Binding-site contacts:
Ligand atom C15 contacts residue PHE62 of chain 1.E at 3.7 Å (hydrophobic).
Ligand atom O34 contacts residue PHE166 of chain 1.E at 3.4 Å (h-bond).
Ligand atom O29 contacts residue GLY110 of chain 1.E at 3.5 Å (h-bond).
Ligand atom O33 contacts residue LEU58 of chain 1.E at 3.4 Å.
Ligand atom C2 contacts residue PHE118 of chain 1.E at 3.8 Å (hydrophobic).
Ligand atom C25 contacts residue ARG111 of chain 1.E at 3.5 Å.
Ligand atom C8 contacts residue ILE99 of chain 1.E at 3.7 Å (hydrophobic).
Ligand atom C46 contacts residue PHE62 of chain 1.E at 4.0 Å (hydrophobic).
Ligand atom C24 contacts residue ARG111 of chain 1.E at 3.9 Å.
Ligand atom N17 contacts residue PHE62 of chain 1.E at 3.9 Å.
Ligand atom C9 contacts residue ILE99 of chain 1.E at 3.8 Å (hydrophobic).
Ligand atom C24 contacts residue GLY110 of chain 1.E at 4.0 Å.
Ligand atom C1 contacts residue PHE118 of chain 1.E at 3.8 Å (hydrophobic).
Ligand atom C34 contacts residue PHE166 of chain 1.E at 3.6 Å (hydrophobic).
Ligand atom O29 contacts residue ASN108 of chain 1.E at 3.0 Å (h-bond).
Ligand atom C21 contacts residue PHE66 of chain 1.E at 3.5 Å (hydrophobic).
Ligand atom N27 contacts residue ASN108 of chain 1.E at 3.2 Å (h-bond).
Ligand atom C16 contacts residue PHE62 of chain 1.E at 3.5 Å (hydrophobic).
Ligand atom CL1 contacts residue ALA117 of chain 1.E at 3.9 Å.
Ligand atom N27 contacts residue GLY110 of chain 1.E at 3.7 Å.
Ligand atom CL1 contacts residue PHE62 of chain 1.E at 3.6 Å.
Ligand atom C18 contacts residue LEU103 of chain 1.E at 3.9 Å (hydrophobic).
Ligand atom C6 contacts residue PHE62 of chain 1.E at 3.6 Å (hydrophobic).
Ligand atom C18 contacts residue ARG111 of chain 1.E at 4.0 Å.
Ligand atom C45 contacts residue PHE62 of chain 1.E at 3.8 Å (hydrophobic).
Ligand atom C41 contacts residue ARG65 of chain 1.E at 3.7 Å.
Ligand atom C44 contacts residue PHE62 of chain 1.E at 4.0 Å (hydrophobic).
Ligand atom O28 contacts residue ASN108 of chain 1.E at 3.7 Å.
Ligand atom C26 contacts residue ASN108 of chain 1.E at 3.9 Å.
Ligand atom C1 contacts residue PHE62 of chain 1.E at 3.9 Å (hydrophobic).
Ligand atom CL1 contacts residue PHE118 of chain 1.E at 3.8 Å.
Ligand atom C6 contacts residue ALA114 of chain 1.E at 3.6 Å (hydrophobic).
Ligand atom O29 contacts residue PHE166 of chain 1.E at 3.5 Å.
Ligand atom S28 contacts residue ASN108 of chain 1.E at 3.5 Å (h-bond).
Ligand atom C38 contacts residue ARG65 of chain 1.E at 3.6 Å.
Ligand atom C22 contacts residue PHE66 of chain 1.E at 3.9 Å (hydrophobic).
Ligand atom C44 contacts residue LEU58 of chain 1.E at 3.6 Å (hydrophobic).
Ligand atom C46 contacts residue GLY110 of chain 1.E at 3.8 Å.
Ligand atom C39 contacts residue ARG65 of chain 1.E at 3.7 Å.
Ligand atom C45 contacts residue LEU58 of chain 1.E at 3.5 Å (hydrophobic).

This small molecule binds to this protein.
Small molecule (SMILES): CN(C)CC[C@H](CSc1ccccc1)Nc1ccc(S(=O)(=O)NC(=O)c2ccc(N3CCN(Cc4ccccc4-c4ccc(Cl)cc4)CC3)cc2)cc1[N+](=O)[O-]

Sequence of chain 1.E:
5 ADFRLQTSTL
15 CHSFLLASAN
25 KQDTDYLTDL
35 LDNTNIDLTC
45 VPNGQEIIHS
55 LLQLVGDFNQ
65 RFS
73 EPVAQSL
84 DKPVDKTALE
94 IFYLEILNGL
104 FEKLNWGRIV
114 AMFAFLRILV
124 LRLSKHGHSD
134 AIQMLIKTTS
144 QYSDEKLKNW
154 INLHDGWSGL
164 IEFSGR